Binding-site contacts:
Ligand atom C6 contacts residue TYR72 of chain 13.C at 3.9 Å (hydrophobic).
Ligand atom O4 contacts residue TYR72 of chain 13.C at 3.8 Å.
Ligand atom C3 contacts residue HIS298 of chain 13.C at 3.5 Å.
Ligand atom C4 contacts residue GLY78 of chain 13.C at 3.2 Å.
Ligand atom O4 contacts residue ASN80 of chain 13.C at 4.3 Å.
Ligand atom C1 contacts residue GLY78 of chain 13.C at 4.2 Å.
Ligand atom C2 contacts residue GLY78 of chain 13.C at 4.1 Å.
Ligand atom C4 contacts residue ARG77 of chain 13.C at 4.4 Å.
Ligand atom C4 contacts residue TYR72 of chain 13.C at 3.4 Å (hydrophobic).
Ligand atom O9 contacts residue ARG77 of chain 13.C at 3.8 Å.
Ligand atom O1A contacts residue TYR72 of chain 13.C at 3.6 Å.
Ligand atom C3 contacts residue GLY78 of chain 13.C at 4.3 Å.
Ligand atom O1A contacts residue GLY78 of chain 13.C at 3.8 Å.
Ligand atom O4 contacts residue ILE79 of chain 13.C at 3.7 Å.
Ligand atom O3 contacts residue GLY78 of chain 13.C at 3.4 Å.
Ligand atom C1 contacts residue TYR72 of chain 13.C at 4.3 Å (hydrophobic).
Ligand atom O1A contacts residue ARG77 of chain 13.C at 3.0 Å (salt-bridge).
Ligand atom C4 contacts residue HIS298 of chain 13.C at 3.8 Å.
Ligand atom O4 contacts residue HIS298 of chain 13.C at 3.2 Å (h-bond).
Ligand atom C2 contacts residue ARG77 of chain 13.C at 4.4 Å.
Ligand atom O4 contacts residue THR291 of chain 13.C at 3.3 Å.
Ligand atom C11 contacts residue TYR72 of chain 13.C at 4.3 Å (hydrophobic).
Ligand atom O10 contacts residue THR291 of chain 13.C at 4.4 Å.
Ligand atom C3 contacts residue GLY78 of chain 13.C at 3.9 Å.
Ligand atom C1 contacts residue ARG77 of chain 13.C at 3.3 Å.
Ligand atom O6 contacts residue ASN93 of chain 13.C at 3.4 Å (h-bond).
Ligand atom C3 contacts residue ARG77 of chain 13.C at 4.2 Å.
Ligand atom O1A contacts residue HIS298 of chain 13.C at 4.3 Å.
Ligand atom C5 contacts residue TYR72 of chain 13.C at 3.6 Å (hydrophobic).
Ligand atom O10 contacts residue ASN293 of chain 13.C at 4.5 Å.
Ligand atom O4 contacts residue GLY78 of chain 13.C at 3.1 Å.
Ligand atom O1B contacts residue TYR72 of chain 13.C at 4.4 Å.
Ligand atom O3 contacts residue VAL296 of chain 13.C at 4.4 Å.
Ligand atom C11 contacts residue ASP85 of chain 13.D at 4.0 Å.
Ligand atom C6 contacts residue ASN93 of chain 13.C at 3.7 Å.
Ligand atom O8 contacts residue ARG77 of chain 13.C at 3.6 Å (salt-bridge).
Ligand atom C10 contacts residue TYR72 of chain 13.C at 4.0 Å (hydrophobic).
Ligand atom N5 contacts residue TYR72 of chain 13.C at 3.1 Å (h-bond).
Ligand atom O1B contacts residue ARG77 of chain 13.C at 2.7 Å (salt-bridge).
Ligand atom O4 contacts residue ARG289 of chain 13.C at 4.4 Å.

Sequence of chain 13.D:
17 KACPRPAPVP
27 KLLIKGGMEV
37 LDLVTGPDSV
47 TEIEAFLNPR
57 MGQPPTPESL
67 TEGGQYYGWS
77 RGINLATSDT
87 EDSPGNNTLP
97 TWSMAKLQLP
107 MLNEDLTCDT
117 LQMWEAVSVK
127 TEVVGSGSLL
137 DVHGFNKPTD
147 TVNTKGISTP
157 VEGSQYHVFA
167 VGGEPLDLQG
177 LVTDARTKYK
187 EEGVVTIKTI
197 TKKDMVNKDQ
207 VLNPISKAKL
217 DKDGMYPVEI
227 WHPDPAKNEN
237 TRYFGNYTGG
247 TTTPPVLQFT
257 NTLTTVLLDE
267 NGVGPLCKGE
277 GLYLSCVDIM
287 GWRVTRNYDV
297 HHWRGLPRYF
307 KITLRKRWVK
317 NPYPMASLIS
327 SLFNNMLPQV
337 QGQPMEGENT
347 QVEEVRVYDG

The protein below binds the small molecule below.
Small molecule (SMILES): CC(=O)N[C@H]1[C@H]([C@H](O)[C@H](O)CO)O[C@@](O[C@H]2[C@@H](O)[C@@H](CO)O[C@@H](O[C@H]3[C@H](O)[C@@H](O)[C@H](O)O[C@@H]3CO)[C@@H]2O)(C(=O)O)C[C@@H]1O

Sequence of chain 13.C:
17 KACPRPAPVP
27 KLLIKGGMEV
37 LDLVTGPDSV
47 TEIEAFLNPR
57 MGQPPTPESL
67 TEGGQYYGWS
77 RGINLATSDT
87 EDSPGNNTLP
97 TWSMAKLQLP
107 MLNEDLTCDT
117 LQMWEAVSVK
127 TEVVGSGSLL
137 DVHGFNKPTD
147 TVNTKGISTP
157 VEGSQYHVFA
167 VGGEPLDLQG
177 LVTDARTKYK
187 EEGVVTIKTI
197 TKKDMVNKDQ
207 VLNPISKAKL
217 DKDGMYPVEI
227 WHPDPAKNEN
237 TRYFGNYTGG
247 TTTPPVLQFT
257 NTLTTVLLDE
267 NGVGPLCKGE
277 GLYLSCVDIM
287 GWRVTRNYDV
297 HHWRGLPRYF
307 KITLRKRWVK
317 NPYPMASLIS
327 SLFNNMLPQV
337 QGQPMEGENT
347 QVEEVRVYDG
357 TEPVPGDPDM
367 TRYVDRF